The protein below binds the small molecule below.
Small molecule (SMILES): CC(=O)N[C@H]1[C@H]([C@H](O)[C@H](O)CO)O[C@@](O[C@H]2[C@@H](O)[C@@H](CO)O[C@@H](O[C@H]3[C@H](O)[C@@H](O)[C@H](O)O[C@@H]3CO)[C@@H]2O)(C(=O)O)C[C@@H]1O

Binding-site contacts:
Ligand atom C9 contacts residue GLU89 of chain 1.E at 3.2 Å.
Ligand atom C8 contacts residue TYR105 of chain 1.E at 3.7 Å (hydrophobic).
Ligand atom O2 contacts residue TYR100 of chain 1.E at 3.1 Å (h-bond).
Ligand atom O8 contacts residue TYR105 of chain 1.E at 3.6 Å.
Ligand atom C11 contacts residue ARG269 of chain 1.E at 3.3 Å.
Ligand atom C2 contacts residue TYR100 of chain 1.E at 3.5 Å (hydrophobic).
Ligand atom O1 contacts residue TYR100 of chain 1.E at 3.1 Å.
Ligand atom O1B contacts residue TYR105 of chain 1.E at 3.3 Å.
Ligand atom C6 contacts residue ARG269 of chain 1.E at 3.5 Å.
Ligand atom O8 contacts residue ARG269 of chain 1.E at 2.6 Å (salt-bridge).
Ligand atom O5 contacts residue TYR100 of chain 1.E at 3.7 Å.
Ligand atom O10 contacts residue SER71 of chain 1.F at 3.4 Å (h-bond).
Ligand atom O6 contacts residue VAL102 of chain 1.E at 3.3 Å (h-bond).
Ligand atom O8 contacts residue ARG109 of chain 1.E at 3.4 Å.
Ligand atom O1 contacts residue SER95 of chain 1.E at 2.8 Å (h-bond).
Ligand atom O4 contacts residue GLU72 of chain 1.F at 3.1 Å (salt-bridge).
Ligand atom C4 contacts residue SER71 of chain 1.F at 3.4 Å.
Ligand atom C7 contacts residue ARG269 of chain 1.E at 3.4 Å.
Ligand atom O9 contacts residue ARG109 of chain 1.E at 3.2 Å.
Ligand atom C11 contacts residue PHE70 of chain 1.F at 3.8 Å (hydrophobic).
Ligand atom N5 contacts residue ARG269 of chain 1.E at 3.5 Å (salt-bridge).
Ligand atom N5 contacts residue SER71 of chain 1.F at 3.5 Å (h-bond).
Ligand atom O5 contacts residue SER95 of chain 1.E at 3.0 Å (h-bond).
Ligand atom C8 contacts residue ARG269 of chain 1.E at 3.5 Å.
Ligand atom O4 contacts residue SER71 of chain 1.F at 2.6 Å (h-bond).
Ligand atom C10 contacts residue ARG269 of chain 1.E at 3.6 Å.
Ligand atom C9 contacts residue ARG269 of chain 1.E at 3.7 Å.
Ligand atom C3 contacts residue GLU72 of chain 1.F at 3.7 Å.
Ligand atom C10 contacts residue SER71 of chain 1.F at 3.6 Å.
Ligand atom O9 contacts residue TYR105 of chain 1.E at 3.5 Å.
Ligand atom O6 contacts residue THR65 of chain 1.E at 3.4 Å.
Ligand atom O4 contacts residue PHE70 of chain 1.F at 3.4 Å.
Ligand atom C3 contacts residue SER71 of chain 1.F at 3.8 Å.
Ligand atom C6 contacts residue TYR105 of chain 1.E at 3.5 Å (hydrophobic).
Ligand atom C1 contacts residue SER95 of chain 1.E at 3.1 Å.
Ligand atom O3 contacts residue ARG208 of chain 1.A at 3.5 Å (salt-bridge).
Ligand atom C5 contacts residue SER71 of chain 1.F at 3.0 Å.
Ligand atom O3 contacts residue TYR100 of chain 1.E at 3.8 Å.
Ligand atom O9 contacts residue GLU89 of chain 1.E at 2.9 Å (salt-bridge).
Ligand atom C11 contacts residue GLU69 of chain 1.F at 3.3 Å.

Sequence of chain 1.A:
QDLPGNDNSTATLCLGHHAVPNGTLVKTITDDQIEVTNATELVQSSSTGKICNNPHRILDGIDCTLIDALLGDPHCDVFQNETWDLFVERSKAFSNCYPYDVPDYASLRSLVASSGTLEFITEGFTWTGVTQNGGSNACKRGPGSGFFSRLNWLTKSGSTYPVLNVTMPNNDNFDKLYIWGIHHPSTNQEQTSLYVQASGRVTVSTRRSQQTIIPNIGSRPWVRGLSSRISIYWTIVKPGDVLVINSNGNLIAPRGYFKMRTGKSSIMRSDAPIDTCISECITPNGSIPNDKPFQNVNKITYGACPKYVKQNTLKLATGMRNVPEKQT

Sequence of chain 1.F:
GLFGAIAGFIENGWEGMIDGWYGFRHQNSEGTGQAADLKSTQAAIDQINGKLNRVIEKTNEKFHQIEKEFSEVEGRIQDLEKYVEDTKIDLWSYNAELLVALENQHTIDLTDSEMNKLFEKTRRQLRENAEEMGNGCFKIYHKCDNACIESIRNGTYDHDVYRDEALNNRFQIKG

Sequence of chain 1.E:
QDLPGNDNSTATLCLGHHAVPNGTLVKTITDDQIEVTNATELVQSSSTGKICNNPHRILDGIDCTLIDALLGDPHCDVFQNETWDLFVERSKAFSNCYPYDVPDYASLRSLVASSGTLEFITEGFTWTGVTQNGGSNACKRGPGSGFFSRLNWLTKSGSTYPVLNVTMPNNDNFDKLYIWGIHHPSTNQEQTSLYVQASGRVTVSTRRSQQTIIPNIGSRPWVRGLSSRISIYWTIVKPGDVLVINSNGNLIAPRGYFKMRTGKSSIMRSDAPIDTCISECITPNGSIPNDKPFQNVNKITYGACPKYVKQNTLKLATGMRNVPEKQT